Binding-site contacts:
Ligand atom O7 contacts residue ASN80 of chain 1.C at 3.3 Å (h-bond).
Ligand atom C5 contacts residue ASN80 of chain 1.C at 3.7 Å.
Ligand atom C1 contacts residue ASN80 of chain 1.C at 1.5 Å.
Ligand atom N2 contacts residue ASN80 of chain 1.C at 2.9 Å (h-bond).
Ligand atom C8 contacts residue ASN80 of chain 1.C at 3.8 Å.
Ligand atom C7 contacts residue ASN80 of chain 1.C at 3.3 Å.
Ligand atom N2 contacts residue TYR47 of chain 1.C at 4.0 Å.
Ligand atom C1 contacts residue TYR47 of chain 1.C at 4.4 Å (hydrophobic).
Ligand atom C2 contacts residue ASN80 of chain 1.C at 2.5 Å.
Ligand atom C4 contacts residue ASN80 of chain 1.C at 4.3 Å.
Ligand atom O5 contacts residue ASN80 of chain 1.C at 2.4 Å (h-bond).
Ligand atom C3 contacts residue ASN80 of chain 1.C at 3.8 Å.
Ligand atom C8 contacts residue ASN49 of chain 1.C at 3.8 Å.
Ligand atom C8 contacts residue THR48 of chain 1.C at 3.2 Å.
Ligand atom C7 contacts residue THR48 of chain 1.C at 4.5 Å.

Sequence of chain 1.C:
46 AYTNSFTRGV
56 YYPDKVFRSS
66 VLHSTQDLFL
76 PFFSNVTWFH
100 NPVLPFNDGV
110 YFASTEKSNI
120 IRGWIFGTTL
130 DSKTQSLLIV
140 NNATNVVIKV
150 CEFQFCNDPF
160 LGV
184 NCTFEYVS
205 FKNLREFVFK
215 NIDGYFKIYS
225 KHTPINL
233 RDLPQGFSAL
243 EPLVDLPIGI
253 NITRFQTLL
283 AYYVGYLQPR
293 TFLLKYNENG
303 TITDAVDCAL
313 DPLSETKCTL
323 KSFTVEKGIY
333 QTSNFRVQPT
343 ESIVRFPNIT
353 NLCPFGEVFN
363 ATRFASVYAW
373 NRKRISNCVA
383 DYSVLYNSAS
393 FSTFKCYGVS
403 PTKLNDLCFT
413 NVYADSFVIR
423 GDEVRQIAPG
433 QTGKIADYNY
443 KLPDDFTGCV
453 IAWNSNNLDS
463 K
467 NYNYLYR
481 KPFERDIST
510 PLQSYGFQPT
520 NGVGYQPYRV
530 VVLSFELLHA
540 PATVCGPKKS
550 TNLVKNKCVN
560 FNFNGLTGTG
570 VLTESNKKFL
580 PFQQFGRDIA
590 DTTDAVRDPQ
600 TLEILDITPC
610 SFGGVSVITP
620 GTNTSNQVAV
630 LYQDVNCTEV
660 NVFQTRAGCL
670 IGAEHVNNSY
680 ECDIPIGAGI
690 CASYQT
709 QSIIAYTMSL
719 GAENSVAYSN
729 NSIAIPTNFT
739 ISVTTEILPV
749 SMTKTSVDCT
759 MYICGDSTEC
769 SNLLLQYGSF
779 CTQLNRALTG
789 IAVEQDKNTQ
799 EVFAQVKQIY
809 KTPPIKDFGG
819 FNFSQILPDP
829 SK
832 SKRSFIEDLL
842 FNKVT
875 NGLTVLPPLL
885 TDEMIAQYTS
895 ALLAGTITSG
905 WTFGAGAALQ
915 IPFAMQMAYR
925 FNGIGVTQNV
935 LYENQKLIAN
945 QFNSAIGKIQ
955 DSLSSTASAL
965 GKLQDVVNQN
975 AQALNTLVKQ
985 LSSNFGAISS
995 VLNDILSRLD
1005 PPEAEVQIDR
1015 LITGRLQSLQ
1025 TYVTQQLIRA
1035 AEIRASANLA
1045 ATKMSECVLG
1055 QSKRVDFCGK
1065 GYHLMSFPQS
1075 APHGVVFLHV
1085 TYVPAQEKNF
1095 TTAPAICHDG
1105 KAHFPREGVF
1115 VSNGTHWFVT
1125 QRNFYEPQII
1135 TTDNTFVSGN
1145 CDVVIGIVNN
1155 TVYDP

The protein below binds the small molecule below.
Small molecule (SMILES): CC(=O)N[C@@H]1[C@@H](O)[C@H](O)[C@@H](CO)O[C@H]1O